Binding-site contacts:
Ligand atom O2 contacts residue GLY16 of chain 1.A at 3.6 Å.
Ligand atom C18 contacts residue ASN159 of chain 1.A at 3.8 Å.
Ligand atom C10 contacts residue VAL112 of chain 1.A at 3.8 Å (hydrophobic).
Ligand atom N1 contacts residue LEU111 of chain 1.A at 3.8 Å.
Ligand atom C8 contacts residue VAL112 of chain 1.A at 3.2 Å (hydrophobic).
Ligand atom C10 contacts residue ALA34 of chain 1.A at 3.4 Å (hydrophobic).
Ligand atom O2 contacts residue ASP172 of chain 1.A at 3.8 Å.
Ligand atom O1 contacts residue ILE13 of chain 1.A at 3.7 Å.
Ligand atom C15 contacts residue LYS15 of chain 1.A at 3.7 Å.
Ligand atom C20 contacts residue LYS36 of chain 1.A at 3.5 Å.
Ligand atom O2 contacts residue LYS36 of chain 1.A at 3.6 Å.
Ligand atom C7 contacts residue ASN113 of chain 1.A at 3.3 Å.
Ligand atom N2 contacts residue LEU161 of chain 1.A at 3.7 Å.
Ligand atom C1 contacts residue LEU161 of chain 1.A at 3.6 Å (hydrophobic).
Ligand atom C1 contacts residue ALA34 of chain 1.A at 3.8 Å (hydrophobic).
Ligand atom C16 contacts residue LYS15 of chain 1.A at 3.8 Å.
Ligand atom C6 contacts residue VAL112 of chain 1.A at 3.6 Å (hydrophobic).
Ligand atom O1 contacts residue GLY115 of chain 1.A at 3.6 Å.
Ligand atom C17 contacts residue SER158 of chain 1.A at 3.3 Å.
Ligand atom C5 contacts residue ILE13 of chain 1.A at 3.8 Å (hydrophobic).
Ligand atom C15 contacts residue GLY16 of chain 1.A at 3.6 Å.
Ligand atom C2 contacts residue LEU161 of chain 1.A at 3.7 Å (hydrophobic).
Ligand atom N1 contacts residue LEU161 of chain 1.A at 3.8 Å.
Ligand atom C21 contacts residue PHE109 of chain 1.A at 3.8 Å (hydrophobic).
Ligand atom C6 contacts residue GLY115 of chain 1.A at 3.7 Å.
Ligand atom C8 contacts residue LEU111 of chain 1.A at 3.8 Å (hydrophobic).
Ligand atom O3 contacts residue ASP172 of chain 1.A at 3.5 Å.
Ligand atom C6 contacts residue ASN113 of chain 1.A at 3.5 Å.
Ligand atom C19 contacts residue VAL21 of chain 1.A at 3.6 Å (hydrophobic).
Ligand atom C22 contacts residue PHE109 of chain 1.A at 3.8 Å (hydrophobic).
Ligand atom C9 contacts residue LEU161 of chain 1.A at 3.8 Å (hydrophobic).
Ligand atom C13 contacts residue VAL21 of chain 1.A at 3.8 Å (hydrophobic).
Ligand atom C4 contacts residue ILE13 of chain 1.A at 3.4 Å (hydrophobic).
Ligand atom C21 contacts residue VAL21 of chain 1.A at 3.6 Å (hydrophobic).
Ligand atom N1 contacts residue ALA34 of chain 1.A at 3.6 Å.
Ligand atom C10 contacts residue LEU161 of chain 1.A at 3.8 Å (hydrophobic).
Ligand atom N2 contacts residue ALA34 of chain 1.A at 3.5 Å.
Ligand atom N1 contacts residue VAL112 of chain 1.A at 3.1 Å (h-bond).
Ligand atom O3 contacts residue LYS36 of chain 1.A at 2.8 Å (salt-bridge).
Ligand atom C10 contacts residue GLU110 of chain 1.A at 3.3 Å.

Sequence of chain 1.A:
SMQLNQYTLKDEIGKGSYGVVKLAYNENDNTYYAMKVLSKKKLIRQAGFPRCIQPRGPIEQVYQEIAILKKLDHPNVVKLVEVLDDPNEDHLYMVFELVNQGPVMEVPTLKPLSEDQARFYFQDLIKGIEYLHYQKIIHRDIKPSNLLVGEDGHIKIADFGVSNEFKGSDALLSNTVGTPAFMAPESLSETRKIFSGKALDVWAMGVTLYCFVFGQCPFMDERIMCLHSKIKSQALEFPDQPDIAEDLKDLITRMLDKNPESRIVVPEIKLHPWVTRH

A protein and the small-molecule ligand that binds it are described below.
Small molecule (SMILES): CCOc1ccc2c(-c3ccc(C(=O)O)c(C4CCCC4)c3)ncnc2c1